Sequence of chain 13.C:
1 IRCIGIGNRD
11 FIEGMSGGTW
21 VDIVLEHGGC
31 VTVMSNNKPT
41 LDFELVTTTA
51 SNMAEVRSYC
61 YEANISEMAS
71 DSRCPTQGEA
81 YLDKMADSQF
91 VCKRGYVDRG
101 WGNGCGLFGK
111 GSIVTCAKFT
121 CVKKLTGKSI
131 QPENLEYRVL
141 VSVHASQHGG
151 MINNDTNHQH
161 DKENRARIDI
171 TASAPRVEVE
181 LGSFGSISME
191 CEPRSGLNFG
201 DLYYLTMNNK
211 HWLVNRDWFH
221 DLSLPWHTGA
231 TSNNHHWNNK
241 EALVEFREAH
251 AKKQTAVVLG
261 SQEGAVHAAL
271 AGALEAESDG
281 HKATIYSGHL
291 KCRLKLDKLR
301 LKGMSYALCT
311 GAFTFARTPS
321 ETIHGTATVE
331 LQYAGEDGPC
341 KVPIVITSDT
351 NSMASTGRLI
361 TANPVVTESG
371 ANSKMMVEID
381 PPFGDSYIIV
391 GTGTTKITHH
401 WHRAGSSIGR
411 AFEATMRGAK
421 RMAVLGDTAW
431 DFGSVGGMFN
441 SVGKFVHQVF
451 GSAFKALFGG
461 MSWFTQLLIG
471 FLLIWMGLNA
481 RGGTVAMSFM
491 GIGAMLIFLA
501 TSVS

Binding-site contacts:
Ligand atom C5 contacts residue ASN154 of chain 13.C at 3.6 Å.
Ligand atom O5 contacts residue ASN154 of chain 13.C at 2.3 Å (h-bond).
Ligand atom O7 contacts residue HIS148 of chain 13.C at 3.6 Å.
Ligand atom C7 contacts residue GLY150 of chain 13.C at 3.1 Å.
Ligand atom O5 contacts residue MET151 of chain 13.C at 3.9 Å.
Ligand atom C4 contacts residue MET151 of chain 13.C at 3.9 Å (hydrophobic).
Ligand atom C8 contacts residue THR156 of chain 13.C at 4.2 Å.
Ligand atom C5 contacts residue THR156 of chain 13.C at 4.1 Å.
Ligand atom C1 contacts residue ASN154 of chain 13.C at 1.4 Å.
Ligand atom O7 contacts residue ASN154 of chain 13.C at 4.0 Å.
Ligand atom C8 contacts residue GLY150 of chain 13.C at 3.7 Å.
Ligand atom C5 contacts residue THR156 of chain 13.C at 3.8 Å.
Ligand atom N2 contacts residue GLY150 of chain 13.C at 3.5 Å (h-bond).
Ligand atom C1 contacts residue GLY150 of chain 13.C at 4.0 Å.
Ligand atom C2 contacts residue ASN154 of chain 13.C at 2.4 Å.
Ligand atom C3 contacts residue MET151 of chain 13.C at 4.1 Å (hydrophobic).
Ligand atom O7 contacts residue GLY150 of chain 13.C at 2.9 Å (h-bond).
Ligand atom C6 contacts residue ASN157 of chain 13.C at 3.7 Å.
Ligand atom O6 contacts residue MET151 of chain 13.C at 4.4 Å.
Ligand atom O5 contacts residue ASN157 of chain 13.C at 4.2 Å.
Ligand atom C5 contacts residue MET151 of chain 13.C at 3.8 Å (hydrophobic).
Ligand atom C3 contacts residue ASN154 of chain 13.C at 3.8 Å.
Ligand atom N2 contacts residue ASN154 of chain 13.C at 2.9 Å (h-bond).
Ligand atom C7 contacts residue ASN154 of chain 13.C at 3.7 Å.
Ligand atom C6 contacts residue ASP161 of chain 13.C at 3.7 Å.
Ligand atom C2 contacts residue MET151 of chain 13.C at 4.3 Å (hydrophobic).
Ligand atom C6 contacts residue THR156 of chain 13.C at 3.9 Å.
Ligand atom C6 contacts residue THR156 of chain 13.C at 3.8 Å.
Ligand atom O5 contacts residue THR156 of chain 13.C at 3.8 Å.
Ligand atom C4 contacts residue ASN154 of chain 13.C at 4.2 Å.
Ligand atom C8 contacts residue ASN157 of chain 13.C at 3.3 Å.
Ligand atom C1 contacts residue THR156 of chain 13.C at 4.3 Å.
Ligand atom C1 contacts residue MET151 of chain 13.C at 4.2 Å (hydrophobic).
Ligand atom C2 contacts residue GLY150 of chain 13.C at 3.8 Å.
Ligand atom O5 contacts residue THR156 of chain 13.C at 4.1 Å.

This protein binds this small molecule.
Small molecule (SMILES): CC(=O)N[C@H]1[C@H](O[C@H]2[C@H](O)[C@@H](NC(C)=O)CO[C@@H]2CO[C@@H]2O[C@@H](C)[C@@H](O)[C@@H](O)[C@@H]2O)O[C@H](CO)[C@@H](O)[C@@H]1O